Sequence of chain 1.F:
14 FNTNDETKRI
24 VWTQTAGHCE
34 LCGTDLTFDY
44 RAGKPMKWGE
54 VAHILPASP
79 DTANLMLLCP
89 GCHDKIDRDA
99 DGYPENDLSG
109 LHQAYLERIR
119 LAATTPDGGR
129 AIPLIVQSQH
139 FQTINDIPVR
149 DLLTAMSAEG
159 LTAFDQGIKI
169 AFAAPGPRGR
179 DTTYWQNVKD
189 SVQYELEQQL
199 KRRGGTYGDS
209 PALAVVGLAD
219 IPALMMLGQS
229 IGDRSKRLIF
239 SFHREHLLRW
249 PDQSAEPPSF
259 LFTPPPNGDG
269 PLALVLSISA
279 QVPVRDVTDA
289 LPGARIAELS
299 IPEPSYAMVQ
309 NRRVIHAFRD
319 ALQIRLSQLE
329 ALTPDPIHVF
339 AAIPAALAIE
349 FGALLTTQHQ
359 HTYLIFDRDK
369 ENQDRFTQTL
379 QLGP

A small-molecule ligand and the protein it binds are described below.
Small molecule (SMILES): Nc1nc2c(ncn2[C@@H]2O[C@@H]3COP(=O)(O)O[C@@H]4[C@H](O)[C@@H](COP(=O)(O)O[C@H]3[C@H]2O)O[C@H]4n2cnc3c(N)ncnc32)c(=O)[nH]1

Binding-site contacts:
Ligand atom O30 contacts residue HIS357 of chain 1.F at 2.9 Å (h-bond).
Ligand atom O25 contacts residue GLN356 of chain 1.F at 3.3 Å.
Ligand atom N01 contacts residue ALA278 of chain 1.E at 3.2 Å.
Ligand atom O10 contacts residue ILE219 of chain 1.E at 3.6 Å.
Ligand atom O10 contacts residue ALA340 of chain 1.E at 3.5 Å.
Ligand atom C21 contacts residue ALA217 of chain 1.E at 3.1 Å (hydrophobic).
Ligand atom C02 contacts residue ALA278 of chain 1.E at 3.5 Å (hydrophobic).
Ligand atom N38 contacts residue ARG242 of chain 1.E at 3.5 Å.
Ligand atom O26 contacts residue PHE139 of chain 1.E at 3.5 Å.
Ligand atom O20 contacts residue ILE219 of chain 1.E at 3.5 Å.
Ligand atom O30 contacts residue GLN356 of chain 1.F at 3.6 Å.
Ligand atom C02 contacts residue HIS357 of chain 1.F at 3.4 Å.
Ligand atom O17 contacts residue ILE341 of chain 1.E at 3.2 Å (h-bond).
Ligand atom N38 contacts residue ARG232 of chain 1.F at 3.5 Å.
Ligand atom N45 contacts residue ALA278 of chain 1.E at 3.6 Å.
Ligand atom O26 contacts residue GLN356 of chain 1.F at 2.7 Å (h-bond).
Ligand atom O26 contacts residue THR355 of chain 1.F at 3.1 Å.
Ligand atom N06 contacts residue ARG366 of chain 1.E at 3.1 Å (salt-bridge).
Ligand atom O15 contacts residue ARG242 of chain 1.E at 2.9 Å (salt-bridge).
Ligand atom N01 contacts residue TYR304 of chain 1.E at 3.0 Å (h-bond).
Ligand atom N35 contacts residue ARG242 of chain 1.E at 3.3 Å (salt-bridge).
Ligand atom O27 contacts residue ILE219 of chain 1.E at 3.5 Å.
Ligand atom O20 contacts residue ILE341 of chain 1.E at 3.0 Å (h-bond).
Ligand atom C19 contacts residue ILE219 of chain 1.E at 3.5 Å (hydrophobic).
Ligand atom O44 contacts residue ARG366 of chain 1.E at 3.0 Å (salt-bridge).
Ligand atom O20 contacts residue ALA343 of chain 1.E at 3.1 Å (h-bond).
Ligand atom C07 contacts residue ARG366 of chain 1.E at 3.5 Å.
Ligand atom C37 contacts residue ARG242 of chain 1.E at 3.4 Å.
Ligand atom N39 contacts residue PHE240 of chain 1.E at 3.4 Å.
Ligand atom C40 contacts residue PHE240 of chain 1.E at 3.3 Å (hydrophobic).
Ligand atom O23 contacts residue PHE139 of chain 1.E at 3.4 Å.
Ligand atom O16 contacts residue SER277 of chain 1.E at 2.7 Å (h-bond).
Ligand atom C36 contacts residue ARG242 of chain 1.E at 3.4 Å.
Ligand atom N45 contacts residue HIS357 of chain 1.F at 3.2 Å.
Ligand atom N39 contacts residue ARG242 of chain 1.E at 3.5 Å (salt-bridge).
Ligand atom C22 contacts residue ALA217 of chain 1.E at 3.0 Å (hydrophobic).
Ligand atom N35 contacts residue ARG232 of chain 1.F at 3.0 Å (salt-bridge).
Ligand atom O20 contacts residue PRO342 of chain 1.E at 3.3 Å.
Ligand atom O25 contacts residue HIS138 of chain 1.E at 2.8 Å (h-bond).
Ligand atom N38 contacts residue ASP231 of chain 1.F at 3.0 Å (salt-bridge).

Sequence of chain 1.E:
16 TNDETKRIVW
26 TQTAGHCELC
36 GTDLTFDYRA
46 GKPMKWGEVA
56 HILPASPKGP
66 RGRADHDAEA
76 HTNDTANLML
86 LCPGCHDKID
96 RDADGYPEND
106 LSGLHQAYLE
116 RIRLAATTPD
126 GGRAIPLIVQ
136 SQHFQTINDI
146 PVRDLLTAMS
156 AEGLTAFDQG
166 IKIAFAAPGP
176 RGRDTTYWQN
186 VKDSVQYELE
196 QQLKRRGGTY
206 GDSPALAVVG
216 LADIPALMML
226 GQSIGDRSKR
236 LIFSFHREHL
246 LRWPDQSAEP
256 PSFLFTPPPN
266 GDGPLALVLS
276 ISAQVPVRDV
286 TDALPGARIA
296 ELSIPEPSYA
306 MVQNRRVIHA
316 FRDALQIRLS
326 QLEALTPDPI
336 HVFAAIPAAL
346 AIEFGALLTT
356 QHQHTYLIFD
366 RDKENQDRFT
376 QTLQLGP